A small-molecule ligand and the protein it binds are described below.
Small molecule (SMILES): Nc1nc(SCCCN2CCCCC2)nc2sc3c(c12)CCC3

Sequence of chain 5.A:
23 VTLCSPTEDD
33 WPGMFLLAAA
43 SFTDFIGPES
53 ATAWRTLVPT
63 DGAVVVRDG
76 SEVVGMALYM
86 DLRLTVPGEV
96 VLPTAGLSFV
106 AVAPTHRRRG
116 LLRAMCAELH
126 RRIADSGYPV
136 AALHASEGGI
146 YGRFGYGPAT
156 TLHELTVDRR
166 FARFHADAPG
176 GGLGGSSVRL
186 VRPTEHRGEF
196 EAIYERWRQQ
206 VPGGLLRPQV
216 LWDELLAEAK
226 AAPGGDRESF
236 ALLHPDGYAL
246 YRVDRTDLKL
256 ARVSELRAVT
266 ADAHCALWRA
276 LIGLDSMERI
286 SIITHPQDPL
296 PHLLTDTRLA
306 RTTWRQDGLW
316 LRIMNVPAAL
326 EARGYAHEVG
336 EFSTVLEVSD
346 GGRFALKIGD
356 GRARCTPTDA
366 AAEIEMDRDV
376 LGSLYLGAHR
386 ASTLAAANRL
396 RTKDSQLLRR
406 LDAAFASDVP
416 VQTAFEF

Binding-site contacts:
Ligand atom C02 contacts residue TRP56 of chain 5.A at 3.5 Å (hydrophobic).
Ligand atom C02 contacts residue SO41 of chain 5.G at 3.4 Å.
Ligand atom C11 contacts residue HIS139 of chain 5.A at 3.4 Å.
Ligand atom C21 contacts residue PHE104 of chain 5.A at 3.7 Å (hydrophobic).
Ligand atom C10 contacts residue PHE422 of chain 5.A at 3.3 Å (hydrophobic).
Ligand atom C04 contacts residue SO41 of chain 5.G at 3.2 Å.
Ligand atom N01 contacts residue TRP56 of chain 5.A at 3.5 Å.
Ligand atom C07 contacts residue ASP46 of chain 5.A at 3.7 Å.
Ligand atom C13 contacts residue ALA140 of chain 5.A at 3.8 Å (hydrophobic).
Ligand atom N03 contacts residue SO41 of chain 5.G at 3.0 Å (h-bond).
Ligand atom C21 contacts residue ALA53 of chain 5.A at 3.8 Å (hydrophobic).
Ligand atom C11 contacts residue SO41 of chain 5.G at 3.8 Å.
Ligand atom C18 contacts residue TRP56 of chain 5.A at 3.6 Å (hydrophobic).
Ligand atom C22 contacts residue TRP56 of chain 5.A at 3.8 Å (hydrophobic).
Ligand atom N09 contacts residue SO41 of chain 5.G at 3.2 Å (h-bond).
Ligand atom C14 contacts residue GLU421 of chain 5.A at 3.1 Å.
Ligand atom C07 contacts residue SO41 of chain 5.G at 3.2 Å.
Ligand atom N01 contacts residue SER103 of chain 5.A at 3.3 Å (h-bond).
Ligand atom C20 contacts residue PHE104 of chain 5.A at 3.5 Å (hydrophobic).
Ligand atom C20 contacts residue TRP56 of chain 5.A at 3.6 Å (hydrophobic).
Ligand atom N15 contacts residue ILE48 of chain 5.A at 3.5 Å.
Ligand atom S05 contacts residue SO41 of chain 5.G at 3.8 Å.
Ligand atom C10 contacts residue SO41 of chain 5.G at 3.4 Å.
Ligand atom C12 contacts residue ALA140 of chain 5.A at 3.8 Å (hydrophobic).
Ligand atom C08 contacts residue SO41 of chain 5.G at 3.7 Å.
Ligand atom C23 contacts residue TRP56 of chain 5.A at 3.8 Å (hydrophobic).
Ligand atom C19 contacts residue TRP56 of chain 5.A at 3.5 Å (hydrophobic).
Ligand atom N03 contacts residue PHE422 of chain 5.A at 3.5 Å (h-bond).
Ligand atom C16 contacts residue TRP56 of chain 5.A at 3.8 Å (hydrophobic).
Ligand atom S17 contacts residue PHE104 of chain 5.A at 3.7 Å.
Ligand atom N01 contacts residue PHE422 of chain 5.A at 3.0 Å (h-bond).
Ligand atom C08 contacts residue GLU421 of chain 5.A at 3.4 Å.
Ligand atom S17 contacts residue ALA53 of chain 5.A at 3.6 Å.
Ligand atom C06 contacts residue SO41 of chain 5.G at 3.6 Å.
Ligand atom C04 contacts residue TRP56 of chain 5.A at 3.8 Å (hydrophobic).
Ligand atom C02 contacts residue PHE422 of chain 5.A at 3.7 Å (hydrophobic).
Ligand atom N03 contacts residue TRP56 of chain 5.A at 3.8 Å.
Ligand atom C19 contacts residue PHE104 of chain 5.A at 3.7 Å (hydrophobic).
Ligand atom N01 contacts residue MET85 of chain 5.A at 3.6 Å.
Ligand atom N15 contacts residue SO41 of chain 5.G at 3.8 Å.